Sequence of chain 1.B:
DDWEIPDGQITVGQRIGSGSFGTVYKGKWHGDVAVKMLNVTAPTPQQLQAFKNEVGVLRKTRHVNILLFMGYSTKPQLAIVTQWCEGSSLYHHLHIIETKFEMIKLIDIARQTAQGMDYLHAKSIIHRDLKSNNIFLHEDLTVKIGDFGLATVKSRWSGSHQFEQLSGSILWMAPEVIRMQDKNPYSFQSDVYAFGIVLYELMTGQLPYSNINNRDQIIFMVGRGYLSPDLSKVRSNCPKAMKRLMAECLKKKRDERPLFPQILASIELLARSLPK

The protein below binds the small molecule below.
Small molecule (SMILES): CCCS(=O)(=O)Nc1ccc(F)c(C(=O)Nc2cnc3nc[nH]c3c2)c1F

Binding-site contacts:
Ligand atom O27 contacts residue PHE176 of chain 1.B at 3.2 Å (h-bond).
Ligand atom N7 contacts residue ILE44 of chain 1.B at 3.8 Å.
Ligand atom S22 contacts residue LEU86 of chain 1.B at 3.9 Å.
Ligand atom F20 contacts residue LEU95 of chain 1.B at 3.7 Å.
Ligand atom C4 contacts residue THR110 of chain 1.B at 3.8 Å.
Ligand atom O27 contacts residue GLY174 of chain 1.B at 3.1 Å (h-bond).
Ligand atom F19 contacts residue VAL52 of chain 1.B at 3.9 Å.
Ligand atom C5 contacts residue ALA62 of chain 1.B at 3.5 Å (hydrophobic).
Ligand atom C25 contacts residue LEU95 of chain 1.B at 3.2 Å (hydrophobic).
Ligand atom C18 contacts residue LYS64 of chain 1.B at 3.9 Å.
Ligand atom O26 contacts residue GLY177 of chain 1.B at 3.8 Å.
Ligand atom C24 contacts residue THR110 of chain 1.B at 3.8 Å.
Ligand atom C16 contacts residue THR110 of chain 1.B at 3.5 Å.
Ligand atom C17 contacts residue THR110 of chain 1.B at 3.4 Å.
Ligand atom N9 contacts residue CYS113 of chain 1.B at 3.1 Å (h-bond).
Ligand atom C8 contacts residue TRP112 of chain 1.B at 3.4 Å (hydrophobic).
Ligand atom N9 contacts residue TRP112 of chain 1.B at 3.5 Å.
Ligand atom O27 contacts residue ASP175 of chain 1.B at 3.7 Å.
Ligand atom C17 contacts residue LYS64 of chain 1.B at 3.7 Å.
Ligand atom S22 contacts residue GLY174 of chain 1.B at 3.7 Å.
Ligand atom C4 contacts residue GLN111 of chain 1.B at 3.5 Å.
Ligand atom C24 contacts residue LEU95 of chain 1.B at 3.2 Å (hydrophobic).
Ligand atom C25 contacts residue PHE176 of chain 1.B at 3.6 Å (hydrophobic).
Ligand atom N3 contacts residue GLN111 of chain 1.B at 3.8 Å.
Ligand atom S22 contacts residue GLY177 of chain 1.B at 3.6 Å.
Ligand atom C4 contacts residue ALA62 of chain 1.B at 3.5 Å (hydrophobic).
Ligand atom C2 contacts residue TRP112 of chain 1.B at 3.9 Å (hydrophobic).
Ligand atom C23 contacts residue LEU86 of chain 1.B at 3.1 Å (hydrophobic).
Ligand atom F19 contacts residue LYS64 of chain 1.B at 3.5 Å.
Ligand atom O27 contacts residue LEU86 of chain 1.B at 3.7 Å.
Ligand atom C17 contacts residue ILE108 of chain 1.B at 3.9 Å (hydrophobic).
Ligand atom N21 contacts residue GLY174 of chain 1.B at 3.1 Å (h-bond).
Ligand atom N7 contacts residue TRP112 of chain 1.B at 3.8 Å.
Ligand atom O27 contacts residue GLY177 of chain 1.B at 2.4 Å (h-bond).
Ligand atom F20 contacts residue GLY174 of chain 1.B at 3.3 Å.
Ligand atom N10 contacts residue ALA62 of chain 1.B at 3.8 Å.
Ligand atom C18 contacts residue THR110 of chain 1.B at 3.7 Å.
Ligand atom C14 contacts residue LEU95 of chain 1.B at 3.8 Å (hydrophobic).
Ligand atom N3 contacts residue CYS113 of chain 1.B at 3.3 Å (h-bond).
Ligand atom N10 contacts residue THR110 of chain 1.B at 3.4 Å (h-bond).